Sequence of chain 1.L:
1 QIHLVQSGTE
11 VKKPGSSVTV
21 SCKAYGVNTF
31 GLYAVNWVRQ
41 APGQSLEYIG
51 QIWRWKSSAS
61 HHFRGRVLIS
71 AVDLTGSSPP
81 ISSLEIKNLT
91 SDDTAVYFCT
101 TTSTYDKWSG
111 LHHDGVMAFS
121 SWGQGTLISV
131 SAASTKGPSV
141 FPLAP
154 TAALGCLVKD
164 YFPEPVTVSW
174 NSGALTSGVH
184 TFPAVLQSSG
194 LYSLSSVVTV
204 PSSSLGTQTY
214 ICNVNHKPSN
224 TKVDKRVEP

This protein binds this small molecule.
Small molecule (SMILES): CC(=O)N[C@@H]1[C@@H](O)[C@H](O)[C@@H](CO)O[C@H]1O

Binding-site contacts:
Ligand atom O3 contacts residue ASN99 of chain 1.G at 4.3 Å.
Ligand atom C4 contacts residue ASN99 of chain 1.G at 3.5 Å.
Ligand atom O7 contacts residue ASN87 of chain 1.G at 4.3 Å.
Ligand atom N2 contacts residue ASN99 of chain 1.G at 2.8 Å (h-bond).
Ligand atom C1 contacts residue LEU8 of chain 1.G at 3.3 Å (hydrophobic).
Ligand atom O4 contacts residue ASN99 of chain 1.G at 4.4 Å.
Ligand atom C3 contacts residue ASN99 of chain 1.G at 3.0 Å.
Ligand atom C2 contacts residue ASN99 of chain 1.G at 2.4 Å.
Ligand atom O7 contacts residue ASN99 of chain 1.G at 4.3 Å.
Ligand atom C7 contacts residue LEU8 of chain 1.G at 3.8 Å (hydrophobic).
Ligand atom C2 contacts residue LEU8 of chain 1.G at 3.8 Å (hydrophobic).
Ligand atom N2 contacts residue LEU8 of chain 1.G at 4.0 Å.
Ligand atom O7 contacts residue LEU8 of chain 1.G at 3.0 Å.
Ligand atom C7 contacts residue ASN99 of chain 1.G at 4.0 Å.
Ligand atom C1 contacts residue ASN99 of chain 1.G at 1.4 Å.
Ligand atom O5 contacts residue LEU8 of chain 1.G at 3.9 Å.
Ligand atom C5 contacts residue ARG54 of chain 1.L at 4.5 Å.
Ligand atom O5 contacts residue ASN99 of chain 1.G at 2.4 Å (h-bond).
Ligand atom C5 contacts residue ASN99 of chain 1.G at 2.9 Å.
Ligand atom C6 contacts residue ASN99 of chain 1.G at 4.2 Å.

Sequence of chain 1.G:
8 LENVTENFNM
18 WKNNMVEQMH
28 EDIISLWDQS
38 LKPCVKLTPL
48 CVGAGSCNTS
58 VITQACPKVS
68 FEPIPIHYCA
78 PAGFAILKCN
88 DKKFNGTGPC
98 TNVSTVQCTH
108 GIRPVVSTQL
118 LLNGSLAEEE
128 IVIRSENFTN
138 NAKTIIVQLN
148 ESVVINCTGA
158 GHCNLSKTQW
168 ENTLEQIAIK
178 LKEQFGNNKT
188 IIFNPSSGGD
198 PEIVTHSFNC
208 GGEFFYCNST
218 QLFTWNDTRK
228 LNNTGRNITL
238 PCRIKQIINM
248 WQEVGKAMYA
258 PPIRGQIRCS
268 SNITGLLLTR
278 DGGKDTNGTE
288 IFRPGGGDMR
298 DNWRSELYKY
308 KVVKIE